Binding-site contacts:
Ligand atom C3 contacts residue TYR8 of chain 1.B at 3.8 Å (hydrophobic).
Ligand atom CL2 contacts residue PHE219 of chain 1.B at 3.7 Å.
Ligand atom O contacts residue ARG12 of chain 1.B at 3.5 Å.
Ligand atom C13 contacts residue ARG12 of chain 1.B at 4.1 Å.
Ligand atom O contacts residue GLY13 of chain 1.B at 2.9 Å (h-bond).
Ligand atom C13 contacts residue GLY13 of chain 1.B at 3.9 Å.
Ligand atom C5 contacts residue LEU106 of chain 1.B at 3.5 Å (hydrophobic).
Ligand atom C9 contacts residue PHE221 of chain 1.B at 3.7 Å (hydrophobic).
Ligand atom C2 contacts residue PHE221 of chain 1.B at 4.0 Å (hydrophobic).
Ligand atom C9 contacts residue GSH1 of chain 1.G at 4.1 Å.
Ligand atom CL1 contacts residue ALA11 of chain 1.B at 4.2 Å.
Ligand atom O2 contacts residue LEU212 of chain 1.B at 3.8 Å.
Ligand atom C4 contacts residue TYR8 of chain 1.B at 3.8 Å (hydrophobic).
Ligand atom OXT contacts residue MET207 of chain 1.B at 4.1 Å.
Ligand atom C7 contacts residue TYR8 of chain 1.B at 3.3 Å (hydrophobic).
Ligand atom O1 contacts residue GLY13 of chain 1.B at 3.9 Å.
Ligand atom C3 contacts residue PHE221 of chain 1.B at 3.8 Å (hydrophobic).
Ligand atom CL2 contacts residue PHE221 of chain 1.B at 3.9 Å.
Ligand atom C12 contacts residue MET207 of chain 1.B at 3.7 Å (hydrophobic).
Ligand atom CL2 contacts residue TYR8 of chain 1.B at 3.3 Å.
Ligand atom C7 contacts residue GSH1 of chain 1.G at 3.1 Å.
Ligand atom C4 contacts residue GLY13 of chain 1.B at 3.9 Å.
Ligand atom C3 contacts residue GLY13 of chain 1.B at 4.1 Å.
Ligand atom O1 contacts residue LYS14 of chain 1.B at 3.4 Å.
Ligand atom C11 contacts residue GSH1 of chain 1.G at 1.8 Å.
Ligand atom O1 contacts residue GSH1 of chain 1.G at 2.8 Å (h-bond).
Ligand atom C12 contacts residue LEU106 of chain 1.B at 4.1 Å (hydrophobic).
Ligand atom C13 contacts residue MET207 of chain 1.B at 3.9 Å (hydrophobic).
Ligand atom C8 contacts residue GSH1 of chain 1.G at 2.8 Å.
Ligand atom C6 contacts residue LEU106 of chain 1.B at 3.4 Å (hydrophobic).
Ligand atom O1 contacts residue TYR8 of chain 1.B at 2.8 Å (h-bond).
Ligand atom O2 contacts residue MET207 of chain 1.B at 3.8 Å.
Ligand atom C12 contacts residue PRO109 of chain 1.B at 4.2 Å (hydrophobic).
Ligand atom C5 contacts residue GLY13 of chain 1.B at 4.0 Å.
Ligand atom CL1 contacts residue PHE9 of chain 1.B at 3.1 Å.
Ligand atom C13 contacts residue LEU106 of chain 1.B at 4.1 Å (hydrophobic).
Ligand atom OXT contacts residue ARG12 of chain 1.B at 3.8 Å.
Ligand atom CL1 contacts residue MET207 of chain 1.B at 4.0 Å.
Ligand atom CL2 contacts residue GSH1 of chain 1.G at 4.1 Å.
Ligand atom CL1 contacts residue ALA215 of chain 1.B at 3.6 Å.

Sequence of chain 1.B:
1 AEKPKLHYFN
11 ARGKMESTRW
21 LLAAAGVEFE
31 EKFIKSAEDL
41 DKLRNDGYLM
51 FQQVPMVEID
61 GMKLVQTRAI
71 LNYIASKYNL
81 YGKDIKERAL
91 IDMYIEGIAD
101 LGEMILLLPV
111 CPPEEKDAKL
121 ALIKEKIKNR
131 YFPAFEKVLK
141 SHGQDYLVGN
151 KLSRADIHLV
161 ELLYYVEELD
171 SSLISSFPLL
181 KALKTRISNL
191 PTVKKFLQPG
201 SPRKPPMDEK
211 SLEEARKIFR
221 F

The protein below binds the small molecule below.
Small molecule (SMILES): C=C(CC)C(=O)c1ccc(OCC(=O)O)c(Cl)c1Cl